A protein and the small-molecule ligand that binds it are described below.
Small molecule (SMILES): Nc1ncnc2c1ncn2[C@H]1C[C@H](O)[C@@H](COP(=O)(O)O)O1

Sequence of chain 1.A:
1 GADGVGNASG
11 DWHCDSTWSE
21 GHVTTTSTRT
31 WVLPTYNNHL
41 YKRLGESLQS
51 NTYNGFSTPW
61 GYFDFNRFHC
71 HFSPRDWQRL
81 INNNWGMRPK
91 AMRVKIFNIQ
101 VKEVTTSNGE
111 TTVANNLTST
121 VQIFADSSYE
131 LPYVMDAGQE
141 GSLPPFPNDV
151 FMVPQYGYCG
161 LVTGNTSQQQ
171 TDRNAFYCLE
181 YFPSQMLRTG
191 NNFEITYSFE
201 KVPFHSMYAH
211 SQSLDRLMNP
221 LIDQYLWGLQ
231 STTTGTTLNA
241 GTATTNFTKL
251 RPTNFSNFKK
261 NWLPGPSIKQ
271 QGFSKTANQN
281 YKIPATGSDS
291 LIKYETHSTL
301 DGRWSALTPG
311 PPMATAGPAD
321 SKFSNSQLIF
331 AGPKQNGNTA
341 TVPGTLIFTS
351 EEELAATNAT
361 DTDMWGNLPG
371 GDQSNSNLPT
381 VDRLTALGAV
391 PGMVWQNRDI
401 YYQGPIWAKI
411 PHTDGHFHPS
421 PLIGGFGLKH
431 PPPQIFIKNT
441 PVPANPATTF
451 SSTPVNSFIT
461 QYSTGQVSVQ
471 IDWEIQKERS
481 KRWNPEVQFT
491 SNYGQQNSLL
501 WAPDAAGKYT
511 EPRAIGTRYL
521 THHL

Binding-site contacts:
Ligand atom C8 contacts residue HIS418 of chain 1.A at 3.7 Å.
Ligand atom C2' contacts residue PRO203 of chain 1.A at 4.0 Å (hydrophobic).
Ligand atom C2 contacts residue GLY427 of chain 1.A at 3.4 Å.
Ligand atom O4' contacts residue HIS418 of chain 1.A at 4.1 Å.
Ligand atom C4 contacts residue PRO203 of chain 1.A at 4.2 Å (hydrophobic).
Ligand atom N6 contacts residue PHE426 of chain 1.A at 3.8 Å.
Ligand atom C6 contacts residue VAL202 of chain 1.A at 3.9 Å (hydrophobic).
Ligand atom C5 contacts residue PRO203 of chain 1.A at 4.3 Å (hydrophobic).
Ligand atom C8 contacts residue PRO203 of chain 1.A at 4.4 Å (hydrophobic).
Ligand atom O1P contacts residue HIS416 of chain 1.A at 4.2 Å.
Ligand atom N7 contacts residue SER420 of chain 1.A at 3.9 Å.
Ligand atom N1 contacts residue GLY427 of chain 1.A at 2.7 Å (h-bond).
Ligand atom C6 contacts residue PRO419 of chain 1.A at 3.2 Å (hydrophobic).
Ligand atom N6 contacts residue GLY425 of chain 1.A at 4.1 Å.
Ligand atom N1 contacts residue PRO419 of chain 1.A at 3.5 Å (h-bond).
Ligand atom N6 contacts residue VAL202 of chain 1.A at 4.0 Å.
Ligand atom N9 contacts residue PRO203 of chain 1.A at 4.2 Å.
Ligand atom O2P contacts residue PRO419 of chain 1.A at 4.2 Å.
Ligand atom N6 contacts residue GLY427 of chain 1.A at 2.8 Å (h-bond).
Ligand atom P contacts residue HIS416 of chain 1.A at 4.0 Å.
Ligand atom C1' contacts residue HIS418 of chain 1.A at 4.1 Å.
Ligand atom N9 contacts residue HIS418 of chain 1.A at 4.3 Å.
Ligand atom O2P contacts residue HIS416 of chain 1.A at 2.8 Å (h-bond).
Ligand atom C6 contacts residue PRO203 of chain 1.A at 4.4 Å (hydrophobic).
Ligand atom C6 contacts residue SER420 of chain 1.A at 4.3 Å.
Ligand atom N7 contacts residue PRO419 of chain 1.A at 4.3 Å.
Ligand atom O5' contacts residue PRO419 of chain 1.A at 3.9 Å.
Ligand atom C5 contacts residue PRO419 of chain 1.A at 3.7 Å (hydrophobic).
Ligand atom N3 contacts residue PRO203 of chain 1.A at 4.4 Å.
Ligand atom N3 contacts residue PRO419 of chain 1.A at 4.3 Å.
Ligand atom C6 contacts residue GLY427 of chain 1.A at 3.7 Å.
Ligand atom C4 contacts residue PRO419 of chain 1.A at 4.2 Å (hydrophobic).
Ligand atom C2 contacts residue VAL202 of chain 1.A at 4.3 Å (hydrophobic).
Ligand atom C2 contacts residue PRO419 of chain 1.A at 4.0 Å (hydrophobic).
Ligand atom N1 contacts residue VAL202 of chain 1.A at 3.7 Å.
Ligand atom O4' contacts residue PRO419 of chain 1.A at 4.3 Å.
Ligand atom N7 contacts residue HIS418 of chain 1.A at 4.4 Å.
Ligand atom C5 contacts residue SER420 of chain 1.A at 4.3 Å.
Ligand atom N6 contacts residue PRO419 of chain 1.A at 3.4 Å (h-bond).
Ligand atom N6 contacts residue SER420 of chain 1.A at 4.0 Å.